Sequence of chain 1.C:
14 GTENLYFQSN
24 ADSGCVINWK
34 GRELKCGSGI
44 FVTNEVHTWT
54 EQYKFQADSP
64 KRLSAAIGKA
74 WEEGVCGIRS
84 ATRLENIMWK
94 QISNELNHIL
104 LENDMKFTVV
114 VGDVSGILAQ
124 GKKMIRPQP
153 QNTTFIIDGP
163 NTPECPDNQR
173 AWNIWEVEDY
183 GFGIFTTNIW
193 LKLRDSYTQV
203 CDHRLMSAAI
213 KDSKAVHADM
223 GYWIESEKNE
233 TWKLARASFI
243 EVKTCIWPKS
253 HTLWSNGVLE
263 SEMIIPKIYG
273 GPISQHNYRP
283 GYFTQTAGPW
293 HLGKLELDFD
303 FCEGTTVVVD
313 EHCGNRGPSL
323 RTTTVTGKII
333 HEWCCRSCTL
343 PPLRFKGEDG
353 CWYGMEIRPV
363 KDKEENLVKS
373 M

This small molecule binds to this protein.
Small molecule (SMILES): CC(=O)N[C@@H]1[C@@H](O)[C@H](O)[C@@H](CO)O[C@H]1O

Binding-site contacts:
Ligand atom O5 contacts residue GLU232 of chain 1.C at 4.2 Å.
Ligand atom O5 contacts residue ASN231 of chain 1.C at 2.4 Å (h-bond).
Ligand atom C7 contacts residue GLU229 of chain 1.C at 4.2 Å.
Ligand atom C5 contacts residue ASN231 of chain 1.C at 3.7 Å.
Ligand atom C4 contacts residue ASN231 of chain 1.C at 4.1 Å.
Ligand atom C1 contacts residue ASN231 of chain 1.C at 1.4 Å.
Ligand atom N2 contacts residue ASN231 of chain 1.C at 2.7 Å (h-bond).
Ligand atom O7 contacts residue ASN231 of chain 1.C at 4.0 Å.
Ligand atom C3 contacts residue ASN231 of chain 1.C at 3.6 Å.
Ligand atom O6 contacts residue GLU232 of chain 1.C at 3.5 Å (salt-bridge).
Ligand atom O7 contacts residue GLU229 of chain 1.C at 3.8 Å.
Ligand atom C8 contacts residue ASN231 of chain 1.C at 3.0 Å.
Ligand atom C2 contacts residue ASN231 of chain 1.C at 2.2 Å.
Ligand atom C7 contacts residue ASN231 of chain 1.C at 3.1 Å.
Ligand atom C8 contacts residue GLU229 of chain 1.C at 3.8 Å.